This protein binds this small molecule.
Small molecule (SMILES): Nc1ncnc2c1ncn2[C@@H]1O[C@H](CO[P](=O)(O)O[P](=O)(O)O[C@H]2O[C@H](CO)[C@@H](O)[C@H](O)[C@H]2O)[C@@H](O)[C@H]1O

Binding-site contacts:
Ligand atom O4D contacts residue SER180 of chain 1.C at 4.2 Å.
Ligand atom O2D contacts residue ALA182 of chain 1.C at 2.8 Å (h-bond).
Ligand atom O3B contacts residue ARG209 of chain 1.C at 2.9 Å (salt-bridge).
Ligand atom N6 contacts residue PHE207 of chain 1.C at 3.9 Å.
Ligand atom O5D contacts residue THR81 of chain 1.C at 3.8 Å.
Ligand atom O2B contacts residue ARG209 of chain 1.C at 3.1 Å (salt-bridge).
Ligand atom N3 contacts residue VAL184 of chain 1.C at 3.3 Å.
Ligand atom PA contacts residue THR81 of chain 1.C at 3.9 Å.
Ligand atom O3A contacts residue THR81 of chain 1.C at 4.0 Å.
Ligand atom C2D contacts residue ALA182 of chain 1.C at 4.0 Å (hydrophobic).
Ligand atom C2D contacts residue VAL184 of chain 1.C at 4.1 Å (hydrophobic).
Ligand atom C5 contacts residue TYR272 of chain 1.C at 4.2 Å (hydrophobic).
Ligand atom O3B contacts residue ASN169 of chain 1.C at 4.2 Å.
Ligand atom O2A contacts residue THR81 of chain 1.C at 3.2 Å (h-bond).
Ligand atom C5 contacts residue PHE243 of chain 1.C at 3.6 Å (hydrophobic).
Ligand atom C2 contacts residue VAL184 of chain 1.C at 3.7 Å (hydrophobic).
Ligand atom O2D contacts residue HIS187 of chain 1.C at 3.3 Å (h-bond).
Ligand atom N6 contacts residue PHE243 of chain 1.C at 3.2 Å.
Ligand atom C4D contacts residue SER180 of chain 1.C at 4.0 Å.
Ligand atom O3B contacts residue GLN273 of chain 1.C at 4.2 Å.
Ligand atom O1A contacts residue TYR272 of chain 1.C at 3.4 Å.
Ligand atom N1 contacts residue PHE243 of chain 1.C at 3.9 Å.
Ligand atom C5 contacts residue VAL184 of chain 1.C at 4.2 Å (hydrophobic).
Ligand atom C4 contacts residue VAL184 of chain 1.C at 3.6 Å (hydrophobic).
Ligand atom N6 contacts residue TYR272 of chain 1.C at 3.5 Å (h-bond).
Ligand atom O2D contacts residue SER180 of chain 1.C at 3.2 Å (h-bond).
Ligand atom O2B contacts residue ASN169 of chain 1.C at 3.4 Å (h-bond).
Ligand atom O3D contacts residue MET181 of chain 1.C at 3.5 Å.
Ligand atom PB contacts residue ARG209 of chain 1.C at 3.6 Å.
Ligand atom C6 contacts residue PHE243 of chain 1.C at 3.5 Å (hydrophobic).
Ligand atom O3D contacts residue ALA182 of chain 1.C at 3.8 Å.
Ligand atom N7 contacts residue PHE243 of chain 1.C at 3.7 Å.
Ligand atom O2D contacts residue VAL184 of chain 1.C at 4.2 Å.
Ligand atom PB contacts residue ASN169 of chain 1.C at 4.2 Å.
Ligand atom O3D contacts residue SER180 of chain 1.C at 3.3 Å (h-bond).
Ligand atom O1A contacts residue ARG209 of chain 1.C at 3.1 Å (salt-bridge).
Ligand atom C2D contacts residue SER180 of chain 1.C at 4.1 Å.
Ligand atom N9 contacts residue VAL184 of chain 1.C at 4.1 Å.
Ligand atom C3D contacts residue SER180 of chain 1.C at 4.0 Å.
Ligand atom N7 contacts residue TYR272 of chain 1.C at 3.5 Å (h-bond).

Sequence of chain 1.C:
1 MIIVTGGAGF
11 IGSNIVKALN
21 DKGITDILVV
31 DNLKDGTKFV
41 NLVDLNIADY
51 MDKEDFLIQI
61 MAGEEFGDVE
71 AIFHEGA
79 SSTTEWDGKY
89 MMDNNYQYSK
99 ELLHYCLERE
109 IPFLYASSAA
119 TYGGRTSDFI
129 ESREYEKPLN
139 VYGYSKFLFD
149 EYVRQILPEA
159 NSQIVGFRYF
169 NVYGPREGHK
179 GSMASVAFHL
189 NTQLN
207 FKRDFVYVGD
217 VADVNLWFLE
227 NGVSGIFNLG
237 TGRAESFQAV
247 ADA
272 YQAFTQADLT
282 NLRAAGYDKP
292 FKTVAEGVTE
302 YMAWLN